Binding-site contacts:
Ligand atom N2 contacts residue TYR163 of chain 4.A at 3.4 Å (h-bond).
Ligand atom N6 contacts residue ASN122 of chain 4.A at 3.1 Å (h-bond).
Ligand atom N6 contacts residue SER158 of chain 4.A at 3.1 Å (h-bond).
Ligand atom C11 contacts residue ASP45 of chain 4.A at 3.7 Å.
Ligand atom C13 contacts residue ALA162 of chain 4.A at 3.5 Å (hydrophobic).
Ligand atom O9 contacts residue ASN122 of chain 4.A at 3.1 Å (h-bond).
Ligand atom C1 contacts residue TYR163 of chain 4.A at 3.7 Å (hydrophobic).
Ligand atom N7 contacts residue PHE74 of chain 4.A at 3.5 Å.
Ligand atom C1 contacts residue SER166 of chain 4.A at 3.1 Å.
Ligand atom C14 contacts residue PHE74 of chain 4.A at 3.4 Å (hydrophobic).
Ligand atom O10 contacts residue ASN122 of chain 4.A at 3.5 Å (h-bond).
Ligand atom O7 contacts residue ASP45 of chain 4.A at 2.8 Å (salt-bridge).
Ligand atom O7 contacts residue GLY44 of chain 4.A at 3.5 Å.
Ligand atom N1 contacts residue SER166 of chain 4.A at 3.1 Å (h-bond).
Ligand atom C9 contacts residue LEU49 of chain 4.A at 3.5 Å (hydrophobic).
Ligand atom N contacts residue ASP150 of chain 1.A at 2.9 Å (salt-bridge).
Ligand atom C contacts residue TYR163 of chain 4.A at 3.6 Å (hydrophobic).
Ligand atom C1 contacts residue ILE187 of chain 1.A at 3.4 Å (hydrophobic).
Ligand atom C22 contacts residue GLU123 of chain 4.A at 3.3 Å.
Ligand atom O6 contacts residue GLY46 of chain 4.A at 2.9 Å (h-bond).
Ligand atom O10 contacts residue TYR163 of chain 4.A at 3.3 Å (h-bond).
Ligand atom N contacts residue TYR163 of chain 4.A at 3.6 Å.
Ligand atom C14 contacts residue THR161 of chain 4.A at 3.3 Å.
Ligand atom C11 contacts residue ASN122 of chain 4.A at 3.7 Å.
Ligand atom O10 contacts residue GLU123 of chain 4.A at 2.5 Å (salt-bridge).
Ligand atom O8 contacts residue HIS71 of chain 4.A at 2.9 Å (h-bond).
Ligand atom P contacts residue ASP45 of chain 4.A at 3.5 Å.
Ligand atom C21 contacts residue GLU123 of chain 4.A at 3.2 Å.
Ligand atom N1 contacts residue ALA185 of chain 1.A at 3.7 Å.
Ligand atom O9 contacts residue GLU123 of chain 4.A at 2.6 Å (salt-bridge).
Ligand atom O10 contacts residue ALA162 of chain 4.A at 3.2 Å.
Ligand atom C8 contacts residue GLY46 of chain 4.A at 3.6 Å.
Ligand atom N6 contacts residue TYR75 of chain 4.A at 3.5 Å.
Ligand atom N7 contacts residue THR161 of chain 4.A at 2.8 Å (h-bond).
Ligand atom C12 contacts residue ALA162 of chain 4.A at 3.6 Å (hydrophobic).
Ligand atom O6 contacts residue ASP45 of chain 4.A at 3.2 Å (salt-bridge).
Ligand atom O7 contacts residue HIS71 of chain 4.A at 3.5 Å.
Ligand atom N1 contacts residue ILE187 of chain 1.A at 3.3 Å.
Ligand atom N contacts residue ALA185 of chain 1.A at 3.0 Å (h-bond).
Ligand atom N5 contacts residue ASN122 of chain 4.A at 2.9 Å (h-bond).

Sequence of chain 4.A:
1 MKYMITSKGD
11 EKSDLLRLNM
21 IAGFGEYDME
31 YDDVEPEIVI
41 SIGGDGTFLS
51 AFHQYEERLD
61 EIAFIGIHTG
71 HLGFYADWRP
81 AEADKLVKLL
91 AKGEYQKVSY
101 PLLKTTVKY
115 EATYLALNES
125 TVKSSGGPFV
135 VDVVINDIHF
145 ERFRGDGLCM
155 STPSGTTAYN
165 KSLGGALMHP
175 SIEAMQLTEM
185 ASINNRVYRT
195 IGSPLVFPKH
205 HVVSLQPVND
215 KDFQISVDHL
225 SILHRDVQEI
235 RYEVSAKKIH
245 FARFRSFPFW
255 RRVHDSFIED

Sequence of chain 1.A:
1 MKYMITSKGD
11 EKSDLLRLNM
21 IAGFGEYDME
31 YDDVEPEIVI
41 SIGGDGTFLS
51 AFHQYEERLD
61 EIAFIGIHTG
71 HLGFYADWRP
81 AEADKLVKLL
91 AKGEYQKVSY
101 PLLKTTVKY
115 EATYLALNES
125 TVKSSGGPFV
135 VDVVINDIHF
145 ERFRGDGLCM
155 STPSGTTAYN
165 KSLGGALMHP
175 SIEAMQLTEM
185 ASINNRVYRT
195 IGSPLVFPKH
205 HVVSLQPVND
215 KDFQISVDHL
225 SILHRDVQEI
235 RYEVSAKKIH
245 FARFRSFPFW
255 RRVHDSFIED

This small molecule binds to this protein.
Small molecule (SMILES): Nc1ncnc2c1ncn2[C@@H]1O[C@H](COCC#Cc2nc3c(N)ncnc3n2[C@@H]2O[C@H](CO)[C@@H](O)[C@H]2OP(=O)(O)O)[C@@H](O)[C@H]1O